Binding-site contacts:
Ligand atom O3S contacts residue ARG224 of chain 18.A at 3.8 Å.
Ligand atom O2S contacts residue LYS215 of chain 18.A at 3.1 Å (salt-bridge).
Ligand atom O2S contacts residue GLY222 of chain 18.A at 3.4 Å (h-bond).
Ligand atom C1 contacts residue ARG224 of chain 18.A at 4.1 Å.
Ligand atom N1 contacts residue TRP374 of chain 18.A at 3.5 Å.
Ligand atom O1S contacts residue ARG224 of chain 18.A at 2.9 Å (salt-bridge).
Ligand atom O1S contacts residue GLY222 of chain 18.A at 3.0 Å (h-bond).
Ligand atom O1S contacts residue PHE223 of chain 18.A at 3.2 Å.
Ligand atom S1 contacts residue GLY222 of chain 18.A at 3.8 Å.
Ligand atom C3 contacts residue TRP374 of chain 18.A at 4.0 Å (hydrophobic).
Ligand atom S1 contacts residue TRP374 of chain 18.A at 4.4 Å.
Ligand atom S1 contacts residue ARG224 of chain 18.A at 4.0 Å.
Ligand atom C2 contacts residue TRP374 of chain 18.A at 4.0 Å (hydrophobic).
Ligand atom C3 contacts residue ASP229 of chain 18.A at 4.4 Å.
Ligand atom O1S contacts residue LYS215 of chain 18.A at 3.9 Å.
Ligand atom C2 contacts residue ARG224 of chain 18.A at 4.0 Å.
Ligand atom O1S contacts residue TRP374 of chain 18.A at 4.0 Å.
Ligand atom S1 contacts residue LYS215 of chain 18.A at 4.1 Å.
Ligand atom C1 contacts residue TRP374 of chain 18.A at 3.3 Å (hydrophobic).

Sequence of chain 18.A:
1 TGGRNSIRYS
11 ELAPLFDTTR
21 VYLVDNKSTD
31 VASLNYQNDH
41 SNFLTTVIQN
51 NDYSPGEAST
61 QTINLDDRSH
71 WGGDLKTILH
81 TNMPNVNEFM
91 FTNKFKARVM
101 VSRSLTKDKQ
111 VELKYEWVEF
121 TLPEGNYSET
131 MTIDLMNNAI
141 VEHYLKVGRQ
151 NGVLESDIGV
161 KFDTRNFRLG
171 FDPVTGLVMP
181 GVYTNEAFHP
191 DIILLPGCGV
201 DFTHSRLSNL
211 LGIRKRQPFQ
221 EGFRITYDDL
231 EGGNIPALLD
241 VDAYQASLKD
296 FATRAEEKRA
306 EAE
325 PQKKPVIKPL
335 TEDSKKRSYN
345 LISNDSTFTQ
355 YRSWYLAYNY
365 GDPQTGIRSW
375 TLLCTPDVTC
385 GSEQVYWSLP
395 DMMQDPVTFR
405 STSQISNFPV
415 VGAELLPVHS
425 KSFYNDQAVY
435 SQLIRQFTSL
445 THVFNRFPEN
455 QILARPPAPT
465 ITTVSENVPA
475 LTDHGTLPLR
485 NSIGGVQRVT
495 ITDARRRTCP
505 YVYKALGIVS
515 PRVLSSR

The protein below binds the small molecule below.
Small molecule (SMILES): CCCCCCCCCCCC[N+](C)(C)CCCS(=O)(=O)O